Binding-site contacts:
Ligand atom C2 contacts residue ASN1121 of chain 1.E at 2.4 Å.
Ligand atom C7 contacts residue ASN1121 of chain 1.E at 3.6 Å.
Ligand atom C1 contacts residue ASN1121 of chain 1.E at 1.4 Å.
Ligand atom C3 contacts residue ASN1121 of chain 1.E at 3.7 Å.
Ligand atom O7 contacts residue ASN1121 of chain 1.E at 3.8 Å.
Ligand atom N2 contacts residue ASN1121 of chain 1.E at 2.8 Å (h-bond).
Ligand atom C5 contacts residue ASN1121 of chain 1.E at 3.7 Å.
Ligand atom O5 contacts residue ASN1121 of chain 1.E at 2.4 Å (h-bond).
Ligand atom C4 contacts residue ASN1121 of chain 1.E at 4.2 Å.

Sequence of chain 1.E:
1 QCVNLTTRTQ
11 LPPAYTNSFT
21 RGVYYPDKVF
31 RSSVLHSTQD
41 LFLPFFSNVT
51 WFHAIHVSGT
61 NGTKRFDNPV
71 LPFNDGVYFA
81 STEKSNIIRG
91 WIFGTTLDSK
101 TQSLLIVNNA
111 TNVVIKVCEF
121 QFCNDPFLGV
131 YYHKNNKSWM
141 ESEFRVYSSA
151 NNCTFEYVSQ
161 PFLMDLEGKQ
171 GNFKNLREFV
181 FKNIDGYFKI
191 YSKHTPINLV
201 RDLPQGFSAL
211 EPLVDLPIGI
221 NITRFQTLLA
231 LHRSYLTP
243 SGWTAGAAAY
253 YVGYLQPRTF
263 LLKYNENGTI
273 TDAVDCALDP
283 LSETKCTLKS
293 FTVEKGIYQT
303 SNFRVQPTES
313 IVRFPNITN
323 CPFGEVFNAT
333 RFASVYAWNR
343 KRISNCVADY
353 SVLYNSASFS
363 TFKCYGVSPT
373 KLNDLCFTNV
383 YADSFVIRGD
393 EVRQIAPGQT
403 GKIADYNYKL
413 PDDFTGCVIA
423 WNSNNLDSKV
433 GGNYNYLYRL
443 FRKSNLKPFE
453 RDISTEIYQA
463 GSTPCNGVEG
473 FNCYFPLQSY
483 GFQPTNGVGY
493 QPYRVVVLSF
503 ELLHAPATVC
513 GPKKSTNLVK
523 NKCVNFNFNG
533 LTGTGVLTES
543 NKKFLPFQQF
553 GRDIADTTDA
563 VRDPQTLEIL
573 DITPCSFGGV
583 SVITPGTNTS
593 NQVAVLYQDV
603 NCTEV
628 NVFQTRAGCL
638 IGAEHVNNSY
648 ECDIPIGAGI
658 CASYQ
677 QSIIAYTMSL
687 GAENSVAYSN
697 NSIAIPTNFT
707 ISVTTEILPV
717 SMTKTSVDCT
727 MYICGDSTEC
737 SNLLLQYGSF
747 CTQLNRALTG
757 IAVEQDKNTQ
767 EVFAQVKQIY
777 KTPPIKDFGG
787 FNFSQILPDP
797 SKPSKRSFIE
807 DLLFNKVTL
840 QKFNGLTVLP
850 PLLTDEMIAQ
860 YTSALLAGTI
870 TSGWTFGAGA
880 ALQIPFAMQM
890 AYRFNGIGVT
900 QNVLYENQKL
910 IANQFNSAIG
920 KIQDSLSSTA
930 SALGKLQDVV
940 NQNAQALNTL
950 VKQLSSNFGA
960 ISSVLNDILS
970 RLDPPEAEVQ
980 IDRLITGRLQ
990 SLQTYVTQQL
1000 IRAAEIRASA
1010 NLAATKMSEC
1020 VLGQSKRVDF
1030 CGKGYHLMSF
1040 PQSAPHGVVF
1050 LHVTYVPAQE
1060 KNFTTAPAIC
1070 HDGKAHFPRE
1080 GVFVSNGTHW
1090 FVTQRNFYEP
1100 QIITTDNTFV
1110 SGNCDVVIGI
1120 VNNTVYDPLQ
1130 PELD

The small molecule below binds the protein below.
Small molecule (SMILES): CC(=O)N[C@H]1[C@H](O[C@H]2[C@H](O)[C@@H](NC(C)=O)CO[C@@H]2CO)O[C@H](CO)[C@@H](O)[C@@H]1O